Sequence of chain 1.A:
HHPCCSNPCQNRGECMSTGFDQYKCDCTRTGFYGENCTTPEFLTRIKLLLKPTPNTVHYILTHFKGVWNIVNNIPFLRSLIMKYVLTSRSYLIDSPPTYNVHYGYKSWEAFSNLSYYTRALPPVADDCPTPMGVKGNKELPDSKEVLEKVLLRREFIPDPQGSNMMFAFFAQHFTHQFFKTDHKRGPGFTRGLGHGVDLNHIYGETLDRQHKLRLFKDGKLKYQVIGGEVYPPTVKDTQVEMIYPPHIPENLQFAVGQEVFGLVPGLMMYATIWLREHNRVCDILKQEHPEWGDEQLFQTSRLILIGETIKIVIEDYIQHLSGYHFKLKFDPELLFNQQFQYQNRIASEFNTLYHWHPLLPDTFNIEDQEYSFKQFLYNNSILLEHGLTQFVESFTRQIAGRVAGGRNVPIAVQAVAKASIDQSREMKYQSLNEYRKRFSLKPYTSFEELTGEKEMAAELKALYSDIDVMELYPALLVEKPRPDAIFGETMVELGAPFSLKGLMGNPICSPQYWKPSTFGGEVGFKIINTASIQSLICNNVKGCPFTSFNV

Sequence of chain 1.B:
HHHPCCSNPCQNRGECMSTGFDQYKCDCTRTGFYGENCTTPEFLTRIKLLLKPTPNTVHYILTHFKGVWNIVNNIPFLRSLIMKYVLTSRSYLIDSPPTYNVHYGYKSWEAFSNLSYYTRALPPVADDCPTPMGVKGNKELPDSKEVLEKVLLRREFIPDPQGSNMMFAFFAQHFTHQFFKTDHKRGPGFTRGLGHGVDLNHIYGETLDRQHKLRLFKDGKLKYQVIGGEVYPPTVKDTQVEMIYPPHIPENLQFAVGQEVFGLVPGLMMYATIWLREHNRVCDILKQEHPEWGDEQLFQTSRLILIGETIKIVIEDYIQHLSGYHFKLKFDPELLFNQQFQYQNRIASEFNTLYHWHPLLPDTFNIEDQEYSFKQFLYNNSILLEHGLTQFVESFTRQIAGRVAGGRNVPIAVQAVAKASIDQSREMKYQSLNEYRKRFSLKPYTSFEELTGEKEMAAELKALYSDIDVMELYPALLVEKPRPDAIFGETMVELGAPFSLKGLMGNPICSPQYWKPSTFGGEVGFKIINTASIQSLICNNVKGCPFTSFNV

Binding-site contacts:
Ligand atom C6 contacts residue TYR117 of chain 1.A at 3.5 Å (hydrophobic).
Ligand atom C6 contacts residue NAG1 of chain 1.E at 3.7 Å.
Ligand atom C3 contacts residue ASN114 of chain 1.A at 3.9 Å.
Ligand atom O5 contacts residue PHE190 of chain 1.A at 4.3 Å.
Ligand atom O5 contacts residue TYR117 of chain 1.A at 3.5 Å.
Ligand atom C4 contacts residue NAG1 of chain 1.E at 2.5 Å.
Ligand atom C3 contacts residue NAG1 of chain 1.E at 3.4 Å.
Ligand atom O3 contacts residue ARG186 of chain 1.A at 4.4 Å.
Ligand atom O7 contacts residue LEU208 of chain 1.B at 3.8 Å.
Ligand atom C1 contacts residue GLU110 of chain 1.A at 3.7 Å.
Ligand atom C5 contacts residue TYR117 of chain 1.A at 4.3 Å (hydrophobic).
Ligand atom C2 contacts residue GLU110 of chain 1.A at 4.2 Å.
Ligand atom C2 contacts residue LEU208 of chain 1.B at 4.4 Å (hydrophobic).
Ligand atom O3 contacts residue LEU208 of chain 1.B at 4.2 Å.
Ligand atom C8 contacts residue ASN114 of chain 1.A at 4.4 Å.
Ligand atom O5 contacts residue ASN114 of chain 1.A at 2.4 Å (h-bond).
Ligand atom C5 contacts residue NAG1 of chain 1.E at 3.7 Å.
Ligand atom O4 contacts residue ARG186 of chain 1.A at 3.5 Å (salt-bridge).
Ligand atom N2 contacts residue ASN114 of chain 1.A at 2.8 Å (h-bond).
Ligand atom C3 contacts residue ARG186 of chain 1.A at 3.9 Å.
Ligand atom C5 contacts residue PHE190 of chain 1.A at 3.9 Å (hydrophobic).
Ligand atom O6 contacts residue LEU208 of chain 1.B at 3.9 Å.
Ligand atom C5 contacts residue ASN114 of chain 1.A at 3.7 Å.
Ligand atom O5 contacts residue GLU110 of chain 1.A at 3.5 Å (salt-bridge).
Ligand atom O6 contacts residue TYR117 of chain 1.A at 3.6 Å.
Ligand atom C1 contacts residue ASN114 of chain 1.A at 1.6 Å.
Ligand atom O6 contacts residue NAG1 of chain 1.E at 3.6 Å.
Ligand atom C4 contacts residue ARG186 of chain 1.A at 4.2 Å.
Ligand atom C3 contacts residue LEU208 of chain 1.B at 4.4 Å (hydrophobic).
Ligand atom C2 contacts residue ASN114 of chain 1.A at 2.4 Å.
Ligand atom C4 contacts residue ASN114 of chain 1.A at 4.2 Å.
Ligand atom O7 contacts residue ASN114 of chain 1.A at 3.6 Å (h-bond).
Ligand atom C6 contacts residue PHE190 of chain 1.A at 3.8 Å (hydrophobic).
Ligand atom O3 contacts residue NAG1 of chain 1.E at 3.0 Å (h-bond).
Ligand atom C4 contacts residue LEU208 of chain 1.B at 3.9 Å (hydrophobic).
Ligand atom C7 contacts residue ASN114 of chain 1.A at 3.4 Å.
Ligand atom C1 contacts residue TYR117 of chain 1.A at 4.0 Å (hydrophobic).
Ligand atom O4 contacts residue NAG1 of chain 1.E at 1.6 Å.

This protein binds this small molecule.
Small molecule (SMILES): CC(=O)N[C@@H]1[C@@H](O)[C@H](O)[C@@H](CO)O[C@H]1O